Sequence of chain 1.A:
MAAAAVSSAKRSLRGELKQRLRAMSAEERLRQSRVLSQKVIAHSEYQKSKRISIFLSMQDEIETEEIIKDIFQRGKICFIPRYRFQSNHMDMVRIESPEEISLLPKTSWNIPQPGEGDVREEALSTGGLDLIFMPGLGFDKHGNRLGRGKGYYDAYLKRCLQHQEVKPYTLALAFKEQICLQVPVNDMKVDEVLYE

Binding-site contacts:
Ligand atom N contacts residue ARG148 of chain 1.A at 3.4 Å (salt-bridge).
Ligand atom N3 contacts residue GLU61 of chain 1.A at 2.6 Å (salt-bridge).
Ligand atom NA2 contacts residue PHE55 of chain 1.A at 3.7 Å.
Ligand atom O5 contacts residue PHE85 of chain 1.A at 3.6 Å.
Ligand atom C4A contacts residue MET58 of chain 1.A at 3.2 Å (hydrophobic).
Ligand atom C13 contacts residue TRP109 of chain 1.A at 3.2 Å (hydrophobic).
Ligand atom O contacts residue LYS150 of chain 1.A at 2.7 Å (salt-bridge).
Ligand atom C15 contacts residue TYR83 of chain 1.A at 3.4 Å (hydrophobic).
Ligand atom O4 contacts residue TYR152 of chain 1.A at 2.9 Å (h-bond).
Ligand atom C7 contacts residue TYR83 of chain 1.A at 3.8 Å (hydrophobic).
Ligand atom OE1 contacts residue LYS18 of chain 1.A at 3.6 Å.
Ligand atom C12 contacts residue TRP109 of chain 1.A at 3.2 Å (hydrophobic).
Ligand atom N3 contacts residue MET58 of chain 1.A at 3.7 Å.
Ligand atom C16 contacts residue TYR83 of chain 1.A at 3.7 Å (hydrophobic).
Ligand atom O4 contacts residue ARG148 of chain 1.A at 3.0 Å (salt-bridge).
Ligand atom NA2 contacts residue MET58 of chain 1.A at 3.8 Å.
Ligand atom C2 contacts residue LEU56 of chain 1.A at 3.6 Å (hydrophobic).
Ligand atom C16 contacts residue TYR152 of chain 1.A at 3.4 Å (hydrophobic).
Ligand atom OE2 contacts residue 10F1 of chain 2.B at 3.7 Å.
Ligand atom O contacts residue GLY149 of chain 1.A at 3.4 Å (h-bond).
Ligand atom O4 contacts residue GLU61 of chain 1.A at 3.6 Å (salt-bridge).
Ligand atom C2 contacts residue PHE55 of chain 1.A at 3.7 Å (hydrophobic).
Ligand atom C4 contacts residue GLU61 of chain 1.A at 3.5 Å.
Ligand atom C18 contacts residue PHE85 of chain 1.A at 3.6 Å (hydrophobic).
Ligand atom CD contacts residue TRP109 of chain 1.A at 3.7 Å (hydrophobic).
Ligand atom NA2 contacts residue GLU61 of chain 1.A at 2.9 Å (salt-bridge).
Ligand atom N5 contacts residue TYR152 of chain 1.A at 2.8 Å (h-bond).
Ligand atom C6 contacts residue TYR152 of chain 1.A at 3.5 Å (hydrophobic).
Ligand atom C9 contacts residue TYR83 of chain 1.A at 3.7 Å (hydrophobic).
Ligand atom C14 contacts residue TYR152 of chain 1.A at 3.8 Å (hydrophobic).
Ligand atom C2 contacts residue GLU61 of chain 1.A at 3.6 Å.
Ligand atom O contacts residue ARG148 of chain 1.A at 3.4 Å (salt-bridge).
Ligand atom C18 contacts residue TRP109 of chain 1.A at 3.5 Å (hydrophobic).
Ligand atom O1 contacts residue 10F1 of chain 2.B at 3.7 Å.
Ligand atom NA2 contacts residue LEU56 of chain 1.A at 2.4 Å (h-bond).
Ligand atom N8 contacts residue PRO81 of chain 1.A at 3.7 Å.
Ligand atom CB contacts residue 10F1 of chain 2.B at 3.7 Å.
Ligand atom CT contacts residue 10F1 of chain 2.B at 3.3 Å.
Ligand atom C15 contacts residue TYR152 of chain 1.A at 3.3 Å (hydrophobic).
Ligand atom OE1 contacts residue TRP109 of chain 1.A at 3.5 Å.

The protein below binds the small molecule below.
Small molecule (SMILES): N[C@@H]1N[C@@H]2NC[C@@H](CN(C=O)c3ccc(C(=O)N[C@H](CCC(=O)O)C(=O)O)cc3)N[C@H]2[C@H](O)N1